Sequence of chain 1.K:
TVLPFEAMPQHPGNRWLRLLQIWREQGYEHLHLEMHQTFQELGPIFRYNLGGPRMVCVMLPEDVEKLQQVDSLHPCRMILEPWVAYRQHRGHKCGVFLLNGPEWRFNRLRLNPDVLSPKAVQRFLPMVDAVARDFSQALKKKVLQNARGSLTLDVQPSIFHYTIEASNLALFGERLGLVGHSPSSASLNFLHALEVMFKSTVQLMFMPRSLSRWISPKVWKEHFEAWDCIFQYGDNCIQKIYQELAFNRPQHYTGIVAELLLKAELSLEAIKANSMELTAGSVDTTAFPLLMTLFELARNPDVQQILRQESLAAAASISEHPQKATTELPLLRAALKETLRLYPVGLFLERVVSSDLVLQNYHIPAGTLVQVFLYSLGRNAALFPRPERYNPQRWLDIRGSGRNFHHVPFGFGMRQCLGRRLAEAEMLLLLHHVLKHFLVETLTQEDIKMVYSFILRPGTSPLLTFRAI

Binding-site contacts:
Ligand atom C03 contacts residue THR292 of chain 1.K at 3.4 Å.
Ligand atom C01 contacts residue ILE462 of chain 1.K at 3.7 Å (hydrophobic).
Ligand atom C09 contacts residue ILE462 of chain 1.K at 4.2 Å (hydrophobic).
Ligand atom C02 contacts residue PHE205 of chain 1.K at 3.8 Å (hydrophobic).
Ligand atom C14 contacts residue PHE104 of chain 1.K at 4.0 Å (hydrophobic).
Ligand atom C12 contacts residue GLY288 of chain 1.K at 3.7 Å.
Ligand atom C12 contacts residue TRP90 of chain 1.K at 4.0 Å (hydrophobic).
Ligand atom C08 contacts residue THR292 of chain 1.K at 4.0 Å.
Ligand atom C11 contacts residue GLY288 of chain 1.K at 3.5 Å.
Ligand atom C11 contacts residue ALA287 of chain 1.K at 3.9 Å (hydrophobic).
Ligand atom C14 contacts residue TRP90 of chain 1.K at 3.5 Å (hydrophobic).
Ligand atom C10 contacts residue GLY288 of chain 1.K at 3.9 Å.
Ligand atom C03 contacts residue GLY288 of chain 1.K at 4.0 Å.
Ligand atom C02 contacts residue THR292 of chain 1.K at 3.6 Å.
Ligand atom C08 contacts residue PHE104 of chain 1.K at 4.0 Å (hydrophobic).
Ligand atom C05 contacts residue THR292 of chain 1.K at 3.9 Å.
Ligand atom C13 contacts residue GLU284 of chain 1.K at 4.1 Å.
Ligand atom C05 contacts residue HEM1 of chain 1.GA at 3.1 Å.
Ligand atom C13 contacts residue GLY288 of chain 1.K at 4.2 Å.
Ligand atom C02 contacts residue ILE462 of chain 1.K at 3.6 Å (hydrophobic).
Ligand atom N17 contacts residue TRP234 of chain 1.K at 3.9 Å.
Ligand atom C07 contacts residue PHE104 of chain 1.K at 3.9 Å (hydrophobic).
Ligand atom C16 contacts residue GLU284 of chain 1.K at 3.7 Å.
Ligand atom C11 contacts residue PHE205 of chain 1.K at 4.0 Å (hydrophobic).
Ligand atom C05 contacts residue GLY288 of chain 1.K at 3.8 Å.
Ligand atom N17 contacts residue GLU284 of chain 1.K at 3.2 Å.
Ligand atom C08 contacts residue HEM1 of chain 1.GA at 4.2 Å.
Ligand atom C09 contacts residue PHE104 of chain 1.K at 4.1 Å (hydrophobic).
Ligand atom C01 contacts residue PHE461 of chain 1.K at 3.3 Å (hydrophobic).
Ligand atom C16 contacts residue TRP90 of chain 1.K at 3.6 Å (hydrophobic).
Ligand atom C13 contacts residue TRP90 of chain 1.K at 3.5 Å (hydrophobic).
Ligand atom N17 contacts residue ARG94 of chain 1.K at 3.5 Å (salt-bridge).
Ligand atom N06 contacts residue HEM1 of chain 1.GA at 2.1 Å.
Ligand atom C15 contacts residue PHE104 of chain 1.K at 3.7 Å (hydrophobic).
Ligand atom C09 contacts residue PHE461 of chain 1.K at 4.1 Å (hydrophobic).
Ligand atom C12 contacts residue ALA287 of chain 1.K at 3.9 Å (hydrophobic).
Ligand atom C15 contacts residue TRP90 of chain 1.K at 4.2 Å (hydrophobic).
Ligand atom C07 contacts residue HEM1 of chain 1.GA at 3.0 Å.
Ligand atom N17 contacts residue TRP90 of chain 1.K at 4.1 Å.
Ligand atom N04 contacts residue THR292 of chain 1.K at 3.4 Å.

A small-molecule ligand and the protein it binds are described below.
Small molecule (SMILES): N#Cc1ccc([C@H]2CCCc3cncn32)cc1